Sequence of chain 1.B:
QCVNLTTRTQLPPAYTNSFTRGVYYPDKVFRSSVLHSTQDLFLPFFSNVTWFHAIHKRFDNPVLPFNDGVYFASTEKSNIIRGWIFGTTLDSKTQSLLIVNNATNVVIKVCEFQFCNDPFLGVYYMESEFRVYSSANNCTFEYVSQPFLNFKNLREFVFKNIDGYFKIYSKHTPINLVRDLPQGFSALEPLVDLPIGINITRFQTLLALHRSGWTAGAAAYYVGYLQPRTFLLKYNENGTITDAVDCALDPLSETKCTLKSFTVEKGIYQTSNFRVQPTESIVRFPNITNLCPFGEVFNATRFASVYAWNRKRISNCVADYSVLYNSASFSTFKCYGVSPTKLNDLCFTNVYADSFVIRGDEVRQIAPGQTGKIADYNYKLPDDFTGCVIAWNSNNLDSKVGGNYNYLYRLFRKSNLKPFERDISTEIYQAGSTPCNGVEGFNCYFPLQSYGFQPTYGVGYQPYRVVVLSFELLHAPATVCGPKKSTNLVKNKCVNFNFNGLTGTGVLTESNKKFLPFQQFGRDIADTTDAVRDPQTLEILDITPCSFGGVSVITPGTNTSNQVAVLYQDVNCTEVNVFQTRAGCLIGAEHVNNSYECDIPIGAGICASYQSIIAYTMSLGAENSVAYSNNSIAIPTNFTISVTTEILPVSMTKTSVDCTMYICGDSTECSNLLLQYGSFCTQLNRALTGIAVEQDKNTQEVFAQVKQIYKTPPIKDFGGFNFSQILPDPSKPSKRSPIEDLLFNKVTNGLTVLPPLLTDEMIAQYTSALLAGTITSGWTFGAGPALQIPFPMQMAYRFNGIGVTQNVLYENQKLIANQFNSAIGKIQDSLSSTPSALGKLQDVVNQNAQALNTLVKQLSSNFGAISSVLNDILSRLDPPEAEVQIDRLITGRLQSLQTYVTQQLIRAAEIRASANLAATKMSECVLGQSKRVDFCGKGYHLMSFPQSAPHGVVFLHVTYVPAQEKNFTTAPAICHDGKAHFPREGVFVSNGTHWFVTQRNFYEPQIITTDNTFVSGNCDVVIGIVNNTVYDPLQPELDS

A small-molecule ligand and the protein it binds are described below.
Small molecule (SMILES): CC(=O)N[C@@H]1[C@@H](O)[C@H](O)[C@@H](CO)O[C@H]1O

Binding-site contacts:
Ligand atom C5 contacts residue ASN282 of chain 1.B at 3.7 Å.
Ligand atom O7 contacts residue ASN280 of chain 1.B at 3.4 Å (h-bond).
Ligand atom C8 contacts residue ASN280 of chain 1.B at 3.5 Å.
Ligand atom N2 contacts residue ASN282 of chain 1.B at 2.9 Å (h-bond).
Ligand atom C8 contacts residue ASN282 of chain 1.B at 4.4 Å.
Ligand atom O6 contacts residue ASN282 of chain 1.B at 4.3 Å.
Ligand atom C2 contacts residue ASN282 of chain 1.B at 2.5 Å.
Ligand atom C7 contacts residue ASN282 of chain 1.B at 3.2 Å.
Ligand atom C4 contacts residue ASN282 of chain 1.B at 4.2 Å.
Ligand atom O6 contacts residue LYS558 of chain 1.A at 4.3 Å.
Ligand atom C1 contacts residue ASN282 of chain 1.B at 1.4 Å.
Ligand atom C3 contacts residue ASN282 of chain 1.B at 3.8 Å.
Ligand atom C7 contacts residue ASN280 of chain 1.B at 3.6 Å.
Ligand atom O7 contacts residue ASN282 of chain 1.B at 3.2 Å (h-bond).
Ligand atom O5 contacts residue ASN282 of chain 1.B at 2.4 Å (h-bond).

Sequence of chain 1.A:
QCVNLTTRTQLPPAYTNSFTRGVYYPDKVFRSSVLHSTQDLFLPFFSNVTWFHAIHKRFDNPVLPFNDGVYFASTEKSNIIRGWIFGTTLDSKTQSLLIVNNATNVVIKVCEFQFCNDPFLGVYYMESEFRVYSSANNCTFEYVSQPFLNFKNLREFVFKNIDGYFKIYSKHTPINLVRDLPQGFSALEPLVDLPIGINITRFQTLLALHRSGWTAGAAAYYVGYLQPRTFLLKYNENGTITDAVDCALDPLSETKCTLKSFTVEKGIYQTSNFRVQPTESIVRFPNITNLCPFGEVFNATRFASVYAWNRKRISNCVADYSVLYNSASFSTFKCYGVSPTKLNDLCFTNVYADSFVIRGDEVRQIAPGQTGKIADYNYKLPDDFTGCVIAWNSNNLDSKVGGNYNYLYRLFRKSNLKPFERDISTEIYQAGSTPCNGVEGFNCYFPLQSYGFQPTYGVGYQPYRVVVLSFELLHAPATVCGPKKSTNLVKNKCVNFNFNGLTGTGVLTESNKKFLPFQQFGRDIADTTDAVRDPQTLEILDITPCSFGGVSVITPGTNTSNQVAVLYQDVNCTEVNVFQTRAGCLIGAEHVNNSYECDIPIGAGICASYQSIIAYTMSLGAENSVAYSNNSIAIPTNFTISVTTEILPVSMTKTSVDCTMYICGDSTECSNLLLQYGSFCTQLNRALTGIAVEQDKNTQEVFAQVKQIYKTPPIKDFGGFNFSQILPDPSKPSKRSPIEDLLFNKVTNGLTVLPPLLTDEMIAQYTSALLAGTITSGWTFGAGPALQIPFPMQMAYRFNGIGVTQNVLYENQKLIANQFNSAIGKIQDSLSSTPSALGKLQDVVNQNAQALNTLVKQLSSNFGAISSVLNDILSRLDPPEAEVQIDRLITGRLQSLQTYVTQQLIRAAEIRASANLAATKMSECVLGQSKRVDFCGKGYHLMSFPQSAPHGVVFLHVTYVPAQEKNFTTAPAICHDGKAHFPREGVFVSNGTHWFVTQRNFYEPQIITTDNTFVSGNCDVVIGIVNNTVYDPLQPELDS